Sequence of chain 1.A:
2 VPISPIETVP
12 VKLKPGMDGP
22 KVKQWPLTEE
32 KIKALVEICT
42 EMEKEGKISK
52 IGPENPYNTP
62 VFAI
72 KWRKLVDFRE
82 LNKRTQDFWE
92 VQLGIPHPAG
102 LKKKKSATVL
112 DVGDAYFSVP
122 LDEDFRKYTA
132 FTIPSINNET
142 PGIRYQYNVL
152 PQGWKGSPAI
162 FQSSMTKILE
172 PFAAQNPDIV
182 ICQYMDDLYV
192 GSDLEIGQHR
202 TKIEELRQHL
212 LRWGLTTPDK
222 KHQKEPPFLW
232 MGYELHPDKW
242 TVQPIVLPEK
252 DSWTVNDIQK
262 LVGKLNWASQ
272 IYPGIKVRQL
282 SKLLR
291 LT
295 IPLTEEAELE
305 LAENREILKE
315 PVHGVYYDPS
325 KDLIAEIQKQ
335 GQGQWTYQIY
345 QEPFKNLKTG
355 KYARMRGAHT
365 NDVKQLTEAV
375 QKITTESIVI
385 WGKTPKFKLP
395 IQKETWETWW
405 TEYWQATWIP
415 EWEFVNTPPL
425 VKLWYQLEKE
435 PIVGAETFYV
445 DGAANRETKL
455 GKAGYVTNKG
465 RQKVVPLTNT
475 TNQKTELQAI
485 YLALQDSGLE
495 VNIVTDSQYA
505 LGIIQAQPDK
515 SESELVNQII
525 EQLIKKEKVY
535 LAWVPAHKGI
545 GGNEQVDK

Binding-site contacts:
Ligand atom C02 contacts residue VAL181 of chain 1.A at 3.5 Å (hydrophobic).
Ligand atom N0H contacts residue TYR320 of chain 1.A at 3.5 Å.
Ligand atom O0S contacts residue PRO238 of chain 1.A at 3.5 Å.
Ligand atom N19 contacts residue VAL110 of chain 1.A at 3.4 Å.
Ligand atom C16 contacts residue TRP231 of chain 1.A at 3.8 Å (hydrophobic).
Ligand atom C0C contacts residue TYR190 of chain 1.A at 3.5 Å (hydrophobic).
Ligand atom C02 contacts residue GLY192 of chain 1.A at 3.6 Å.
Ligand atom C0O contacts residue HIS237 of chain 1.A at 3.6 Å.
Ligand atom C0P contacts residue TYR320 of chain 1.A at 3.3 Å (hydrophobic).
Ligand atom N19 contacts residue PHE229 of chain 1.A at 3.5 Å.
Ligand atom C0Y contacts residue LEU102 of chain 1.A at 3.7 Å (hydrophobic).
Ligand atom C0N contacts residue HIS237 of chain 1.A at 3.6 Å.
Ligand atom C11 contacts residue TRP231 of chain 1.A at 3.4 Å (hydrophobic).
Ligand atom C0D contacts residue LYS103 of chain 1.A at 3.2 Å.
Ligand atom F13 contacts residue PRO97 of chain 1.A at 3.5 Å.
Ligand atom C0V contacts residue TYR190 of chain 1.A at 3.4 Å (hydrophobic).
Ligand atom F07 contacts residue LYS105 of chain 1.A at 3.8 Å.
Ligand atom C0D contacts residue LEU102 of chain 1.A at 3.8 Å (hydrophobic).
Ligand atom N19 contacts residue TRP231 of chain 1.A at 3.6 Å.
Ligand atom N0W contacts residue TYR190 of chain 1.A at 3.3 Å.
Ligand atom C16 contacts residue TYR190 of chain 1.A at 3.7 Å (hydrophobic).
Ligand atom C00 contacts residue LYS103 of chain 1.A at 3.8 Å.
Ligand atom C16 contacts residue VAL110 of chain 1.A at 3.5 Å (hydrophobic).
Ligand atom C0N contacts residue PRO238 of chain 1.A at 3.7 Å (hydrophobic).
Ligand atom C0X contacts residue TYR190 of chain 1.A at 3.5 Å (hydrophobic).
Ligand atom F07 contacts residue VAL181 of chain 1.A at 3.2 Å.
Ligand atom C14 contacts residue LEU236 of chain 1.A at 3.7 Å (hydrophobic).
Ligand atom N0M contacts residue PRO238 of chain 1.A at 3.7 Å.
Ligand atom C0E contacts residue TYR320 of chain 1.A at 3.5 Å (hydrophobic).
Ligand atom C11 contacts residue TYR190 of chain 1.A at 3.5 Å (hydrophobic).
Ligand atom C0K contacts residue TYR320 of chain 1.A at 3.8 Å (hydrophobic).
Ligand atom C0Z contacts residue LEU102 of chain 1.A at 3.8 Å (hydrophobic).
Ligand atom O0Q contacts residue LYS105 of chain 1.A at 3.0 Å (salt-bridge).
Ligand atom C10 contacts residue TYR190 of chain 1.A at 3.5 Å (hydrophobic).
Ligand atom O0Q contacts residue LYS104 of chain 1.A at 3.5 Å.
Ligand atom C14 contacts residue TYR190 of chain 1.A at 3.4 Å (hydrophobic).
Ligand atom O0A contacts residue TYR190 of chain 1.A at 3.6 Å.
Ligand atom F13 contacts residue LEU102 of chain 1.A at 3.1 Å.
Ligand atom C11 contacts residue LEU236 of chain 1.A at 3.8 Å (hydrophobic).
Ligand atom C03 contacts residue TYR190 of chain 1.A at 3.4 Å (hydrophobic).

This small molecule binds to this protein.
Small molecule (SMILES): N#Cc1cc2c(Oc3ccc(F)cc3OCCn3ccc(=O)[nH]c3=O)cc(F)cn2c1

Sequence of chain 1.B:
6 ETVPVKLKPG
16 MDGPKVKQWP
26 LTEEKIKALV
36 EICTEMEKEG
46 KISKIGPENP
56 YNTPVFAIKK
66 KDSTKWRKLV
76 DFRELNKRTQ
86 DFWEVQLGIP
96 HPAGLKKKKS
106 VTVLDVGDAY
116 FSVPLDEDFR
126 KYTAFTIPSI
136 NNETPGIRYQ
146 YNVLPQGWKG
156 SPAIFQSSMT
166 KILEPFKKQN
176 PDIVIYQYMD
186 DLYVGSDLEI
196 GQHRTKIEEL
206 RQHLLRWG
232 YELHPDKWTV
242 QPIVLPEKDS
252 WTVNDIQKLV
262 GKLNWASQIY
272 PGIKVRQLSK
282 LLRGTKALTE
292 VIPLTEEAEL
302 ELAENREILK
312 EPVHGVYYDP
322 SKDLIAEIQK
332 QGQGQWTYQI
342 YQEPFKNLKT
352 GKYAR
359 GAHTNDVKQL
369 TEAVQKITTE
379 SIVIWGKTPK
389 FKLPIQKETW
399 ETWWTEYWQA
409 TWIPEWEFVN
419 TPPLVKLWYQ